Sequence of chain 4.B:
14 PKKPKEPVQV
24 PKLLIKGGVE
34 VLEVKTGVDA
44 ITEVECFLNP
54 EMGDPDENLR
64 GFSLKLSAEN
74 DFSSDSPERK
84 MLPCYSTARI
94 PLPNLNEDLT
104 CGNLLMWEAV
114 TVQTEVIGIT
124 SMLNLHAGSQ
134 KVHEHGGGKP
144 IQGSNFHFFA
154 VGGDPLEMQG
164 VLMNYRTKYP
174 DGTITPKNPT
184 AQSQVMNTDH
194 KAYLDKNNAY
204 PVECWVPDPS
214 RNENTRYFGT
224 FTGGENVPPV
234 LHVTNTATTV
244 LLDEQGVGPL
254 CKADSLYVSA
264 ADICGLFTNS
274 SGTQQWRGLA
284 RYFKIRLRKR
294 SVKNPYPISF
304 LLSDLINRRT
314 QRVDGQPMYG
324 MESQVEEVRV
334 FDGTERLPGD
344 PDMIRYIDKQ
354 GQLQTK

A protein and the small-molecule ligand that binds it are described below.
Small molecule (SMILES): CC(=O)N[C@H]1[C@H]([C@H](O)[C@H](O)CO)O[C@@](O[C@H](CO)[C@@H](O)[C@@H]2O[C@@H](C(=O)O)C[C@H](O)[C@H]2NC(C)=O)(C(=O)O)C[C@@H]1O

Sequence of chain 4.D:
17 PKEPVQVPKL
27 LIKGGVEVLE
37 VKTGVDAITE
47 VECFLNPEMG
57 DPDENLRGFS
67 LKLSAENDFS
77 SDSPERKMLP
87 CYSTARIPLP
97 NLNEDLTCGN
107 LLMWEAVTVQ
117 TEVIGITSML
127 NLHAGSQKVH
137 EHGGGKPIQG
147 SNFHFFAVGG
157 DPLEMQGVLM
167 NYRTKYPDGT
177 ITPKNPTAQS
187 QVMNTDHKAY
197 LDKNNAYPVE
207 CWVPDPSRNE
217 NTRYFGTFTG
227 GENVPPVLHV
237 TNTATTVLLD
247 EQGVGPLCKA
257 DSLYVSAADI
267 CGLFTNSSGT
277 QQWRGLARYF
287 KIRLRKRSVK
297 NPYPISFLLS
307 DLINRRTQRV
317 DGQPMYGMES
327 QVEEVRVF

Sequence of chain 4.C:
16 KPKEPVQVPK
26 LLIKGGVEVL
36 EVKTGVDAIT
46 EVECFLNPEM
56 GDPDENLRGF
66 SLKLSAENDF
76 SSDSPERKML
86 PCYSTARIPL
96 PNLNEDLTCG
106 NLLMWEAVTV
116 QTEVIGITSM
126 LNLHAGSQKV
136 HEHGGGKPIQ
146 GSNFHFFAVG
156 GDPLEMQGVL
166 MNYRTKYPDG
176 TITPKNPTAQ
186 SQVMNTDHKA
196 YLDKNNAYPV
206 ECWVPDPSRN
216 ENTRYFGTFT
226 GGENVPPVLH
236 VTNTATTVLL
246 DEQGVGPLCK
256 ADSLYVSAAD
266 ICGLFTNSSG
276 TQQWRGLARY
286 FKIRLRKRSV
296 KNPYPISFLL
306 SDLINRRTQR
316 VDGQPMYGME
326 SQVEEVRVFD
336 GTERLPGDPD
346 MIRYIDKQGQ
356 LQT

Binding-site contacts:
Ligand atom N5 contacts residue ASN272 of chain 4.C at 3.2 Å (h-bond).
Ligand atom C5 contacts residue ASN272 of chain 4.C at 4.2 Å.
Ligand atom O8 contacts residue THR276 of chain 4.C at 3.6 Å.
Ligand atom C1 contacts residue ASN272 of chain 4.C at 4.1 Å.
Ligand atom N5 contacts residue GLN278 of chain 4.C at 3.7 Å.
Ligand atom O1B contacts residue LYS68 of chain 4.C at 3.9 Å.
Ligand atom O1A contacts residue THR276 of chain 4.C at 2.3 Å (h-bond).
Ligand atom C11 contacts residue PHE75 of chain 4.D at 3.3 Å (hydrophobic).
Ligand atom C11 contacts residue THR276 of chain 4.C at 3.3 Å.
Ligand atom C6 contacts residue LYS68 of chain 4.C at 4.2 Å.
Ligand atom C8 contacts residue GLN278 of chain 4.C at 3.6 Å.
Ligand atom C1 contacts residue THR276 of chain 4.C at 3.2 Å.
Ligand atom C10 contacts residue GLN278 of chain 4.C at 4.0 Å.
Ligand atom C9 contacts residue LEU67 of chain 4.C at 4.1 Å (hydrophobic).
Ligand atom O9 contacts residue LYS68 of chain 4.C at 2.9 Å (salt-bridge).
Ligand atom C11 contacts residue PHE270 of chain 4.C at 3.8 Å (hydrophobic).
Ligand atom O8 contacts residue ASN272 of chain 4.C at 3.4 Å (h-bond).
Ligand atom C6 contacts residue ASN272 of chain 4.C at 3.7 Å.
Ligand atom C9 contacts residue LYS68 of chain 4.C at 3.8 Å.
Ligand atom C11 contacts residue ASN272 of chain 4.C at 3.6 Å.
Ligand atom O10 contacts residue PHE75 of chain 4.D at 3.8 Å.
Ligand atom C11 contacts residue GLN278 of chain 4.C at 3.5 Å.
Ligand atom O1B contacts residue THR276 of chain 4.C at 3.5 Å (h-bond).
Ligand atom O8 contacts residue GLN278 of chain 4.C at 3.4 Å (h-bond).
Ligand atom O8 contacts residue LYS68 of chain 4.C at 3.4 Å.
Ligand atom O1A contacts residue ASN272 of chain 4.C at 3.6 Å (h-bond).
Ligand atom C11 contacts residue SER274 of chain 4.C at 4.1 Å.
Ligand atom O1B contacts residue SER274 of chain 4.C at 2.9 Å (h-bond).
Ligand atom C7 contacts residue GLN278 of chain 4.C at 3.8 Å.
Ligand atom C1 contacts residue LYS68 of chain 4.C at 3.6 Å.
Ligand atom C11 contacts residue PHE65 of chain 4.C at 3.4 Å (hydrophobic).
Ligand atom O7 contacts residue LEU62 of chain 4.C at 4.0 Å.
Ligand atom O9 contacts residue LEU67 of chain 4.C at 3.4 Å.
Ligand atom C10 contacts residue PHE75 of chain 4.D at 4.1 Å (hydrophobic).
Ligand atom O1A contacts residue LYS68 of chain 4.C at 2.8 Å.
Ligand atom O9 contacts residue GLN278 of chain 4.C at 3.9 Å.
Ligand atom C10 contacts residue ASN272 of chain 4.C at 3.9 Å.
Ligand atom C9 contacts residue GLN278 of chain 4.C at 3.1 Å.
Ligand atom C1 contacts residue SER274 of chain 4.C at 4.1 Å.
Ligand atom C11 contacts residue HIS138 of chain 4.B at 3.1 Å.